Sequence of chain 1.A:
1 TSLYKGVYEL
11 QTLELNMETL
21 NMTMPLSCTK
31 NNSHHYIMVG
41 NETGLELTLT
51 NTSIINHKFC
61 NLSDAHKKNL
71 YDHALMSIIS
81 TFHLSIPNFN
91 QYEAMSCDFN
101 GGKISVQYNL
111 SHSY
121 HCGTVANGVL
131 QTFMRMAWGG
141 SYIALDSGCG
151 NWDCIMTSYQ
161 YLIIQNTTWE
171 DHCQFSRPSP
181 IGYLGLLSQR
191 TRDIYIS

A small-molecule ligand and the protein it binds are described below.
Small molecule (SMILES): CC(=O)N[C@H]1[C@H](O[C@H]2[C@H](O)[C@@H](NC(C)=O)CO[C@@H]2CO)O[C@H](CO)[C@@H](O)[C@@H]1O

Binding-site contacts:
Ligand atom C2 contacts residue SER158 of chain 1.A at 4.4 Å.
Ligand atom C5 contacts residue ASN51 of chain 1.A at 3.8 Å.
Ligand atom C2 contacts residue ASN51 of chain 1.A at 2.5 Å.
Ligand atom N2 contacts residue ASN51 of chain 1.A at 3.0 Å (h-bond).
Ligand atom C3 contacts residue SER158 of chain 1.A at 4.0 Å.
Ligand atom C4 contacts residue ASN51 of chain 1.A at 4.4 Å.
Ligand atom C1 contacts residue SER158 of chain 1.A at 3.8 Å.
Ligand atom O7 contacts residue SER158 of chain 1.A at 4.2 Å.
Ligand atom C7 contacts residue ASN51 of chain 1.A at 3.5 Å.
Ligand atom C5 contacts residue SER158 of chain 1.A at 3.8 Å.
Ligand atom O5 contacts residue ASN51 of chain 1.A at 2.4 Å (h-bond).
Ligand atom C8 contacts residue TYR114 of chain 1.A at 3.2 Å (hydrophobic).
Ligand atom O6 contacts residue GLN160 of chain 1.A at 3.1 Å (h-bond).
Ligand atom C8 contacts residue TYR159 of chain 1.A at 3.6 Å (hydrophobic).
Ligand atom C6 contacts residue GLN160 of chain 1.A at 4.2 Å.
Ligand atom O5 contacts residue SER158 of chain 1.A at 4.2 Å.
Ligand atom C4 contacts residue SER158 of chain 1.A at 4.4 Å.
Ligand atom C3 contacts residue ASN51 of chain 1.A at 3.9 Å.
Ligand atom C7 contacts residue TYR114 of chain 1.A at 4.3 Å (hydrophobic).
Ligand atom C1 contacts residue ASN51 of chain 1.A at 1.5 Å.
Ligand atom O7 contacts residue TYR114 of chain 1.A at 4.4 Å.
Ligand atom O5 contacts residue GLN160 of chain 1.A at 3.8 Å.
Ligand atom O7 contacts residue ASN51 of chain 1.A at 3.7 Å.